Sequence of chain 1.B:
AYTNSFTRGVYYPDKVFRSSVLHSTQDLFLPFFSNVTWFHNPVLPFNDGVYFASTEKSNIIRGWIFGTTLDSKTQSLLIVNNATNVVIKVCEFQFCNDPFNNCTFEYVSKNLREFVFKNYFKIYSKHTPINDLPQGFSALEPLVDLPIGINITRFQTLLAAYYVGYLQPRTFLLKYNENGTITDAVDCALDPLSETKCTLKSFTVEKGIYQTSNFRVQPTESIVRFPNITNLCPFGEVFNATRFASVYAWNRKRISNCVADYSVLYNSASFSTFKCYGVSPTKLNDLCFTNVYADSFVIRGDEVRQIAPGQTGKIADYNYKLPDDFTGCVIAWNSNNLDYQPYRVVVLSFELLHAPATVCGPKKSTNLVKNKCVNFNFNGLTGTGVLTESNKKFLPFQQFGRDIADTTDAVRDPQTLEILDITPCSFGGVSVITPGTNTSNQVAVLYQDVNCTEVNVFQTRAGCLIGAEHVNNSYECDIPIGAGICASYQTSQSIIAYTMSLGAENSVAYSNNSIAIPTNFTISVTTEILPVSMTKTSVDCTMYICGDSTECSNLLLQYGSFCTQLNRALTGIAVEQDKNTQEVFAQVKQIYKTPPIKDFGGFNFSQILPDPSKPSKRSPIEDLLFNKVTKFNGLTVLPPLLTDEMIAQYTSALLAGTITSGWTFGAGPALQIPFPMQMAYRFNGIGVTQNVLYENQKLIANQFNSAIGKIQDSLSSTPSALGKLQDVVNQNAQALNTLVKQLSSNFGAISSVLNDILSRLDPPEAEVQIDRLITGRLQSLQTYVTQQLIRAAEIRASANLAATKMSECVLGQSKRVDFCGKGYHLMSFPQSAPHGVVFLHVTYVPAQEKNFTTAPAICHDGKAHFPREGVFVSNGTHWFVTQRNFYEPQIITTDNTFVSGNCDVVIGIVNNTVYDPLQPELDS

Sequence of chain 1.C:
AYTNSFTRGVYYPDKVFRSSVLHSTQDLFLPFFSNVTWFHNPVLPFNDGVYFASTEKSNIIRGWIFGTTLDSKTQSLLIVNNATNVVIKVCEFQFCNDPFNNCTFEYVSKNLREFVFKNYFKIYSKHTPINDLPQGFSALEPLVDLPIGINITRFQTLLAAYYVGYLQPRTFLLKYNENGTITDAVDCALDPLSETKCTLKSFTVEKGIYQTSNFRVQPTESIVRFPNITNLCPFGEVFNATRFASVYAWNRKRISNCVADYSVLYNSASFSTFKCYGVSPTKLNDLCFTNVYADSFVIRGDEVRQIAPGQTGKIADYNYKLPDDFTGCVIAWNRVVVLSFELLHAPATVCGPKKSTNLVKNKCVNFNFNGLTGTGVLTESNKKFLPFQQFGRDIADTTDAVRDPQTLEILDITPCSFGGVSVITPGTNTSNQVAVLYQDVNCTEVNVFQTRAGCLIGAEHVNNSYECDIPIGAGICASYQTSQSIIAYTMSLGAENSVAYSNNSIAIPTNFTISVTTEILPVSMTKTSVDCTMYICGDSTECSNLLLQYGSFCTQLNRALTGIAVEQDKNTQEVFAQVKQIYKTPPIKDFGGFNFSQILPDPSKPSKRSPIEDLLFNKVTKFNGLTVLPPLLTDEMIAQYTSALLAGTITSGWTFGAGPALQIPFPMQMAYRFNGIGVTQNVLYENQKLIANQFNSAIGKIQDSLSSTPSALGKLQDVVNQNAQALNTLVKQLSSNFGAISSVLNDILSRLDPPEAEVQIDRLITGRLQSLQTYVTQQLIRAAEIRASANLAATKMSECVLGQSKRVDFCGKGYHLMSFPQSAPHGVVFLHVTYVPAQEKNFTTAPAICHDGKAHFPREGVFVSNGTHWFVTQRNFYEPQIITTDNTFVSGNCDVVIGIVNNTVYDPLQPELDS

Binding-site contacts:
Ligand atom O5 contacts residue ALA706 of chain 1.B at 4.3 Å.
Ligand atom C8 contacts residue ASN1074 of chain 1.B at 4.1 Å.
Ligand atom C1 contacts residue GLN895 of chain 1.C at 4.1 Å.
Ligand atom O7 contacts residue ASN1074 of chain 1.B at 4.2 Å.
Ligand atom O5 contacts residue ASN1074 of chain 1.B at 2.3 Å (h-bond).
Ligand atom C2 contacts residue ASN1074 of chain 1.B at 2.5 Å.
Ligand atom C3 contacts residue ASN1074 of chain 1.B at 3.8 Å.
Ligand atom C7 contacts residue ASN1074 of chain 1.B at 3.8 Å.
Ligand atom C5 contacts residue ALA706 of chain 1.B at 3.7 Å (hydrophobic).
Ligand atom C6 contacts residue ALA706 of chain 1.B at 4.2 Å (hydrophobic).
Ligand atom N2 contacts residue ASN1074 of chain 1.B at 2.9 Å (h-bond).
Ligand atom C8 contacts residue LYS1073 of chain 1.B at 4.1 Å.
Ligand atom C1 contacts residue ASN1074 of chain 1.B at 1.4 Å.
Ligand atom C8 contacts residue GLU1072 of chain 1.B at 3.2 Å.
Ligand atom C5 contacts residue ASN1074 of chain 1.B at 3.6 Å.
Ligand atom C4 contacts residue ASN1074 of chain 1.B at 4.2 Å.

The protein below binds the small molecule below.
Small molecule (SMILES): CC(=O)N[C@@H]1[C@@H](O)[C@H](O)[C@@H](CO)O[C@H]1O